Sequence of chain 1.I:
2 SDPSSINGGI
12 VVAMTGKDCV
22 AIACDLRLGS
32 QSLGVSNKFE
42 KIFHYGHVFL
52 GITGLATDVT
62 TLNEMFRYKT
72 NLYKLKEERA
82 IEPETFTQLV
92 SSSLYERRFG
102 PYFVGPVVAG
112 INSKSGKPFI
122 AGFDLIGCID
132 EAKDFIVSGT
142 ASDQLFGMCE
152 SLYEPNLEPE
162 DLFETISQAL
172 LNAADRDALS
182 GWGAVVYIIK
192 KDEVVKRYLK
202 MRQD

The protein below binds the small molecule below.
Small molecule (SMILES): CC(=O)N[C@H]1Cc2ccc([N+](=O)O)c(c2)Oc2ccc(cc2)C[C@@H](C(=O)N[C@@H](CC(C)C)[C@@H](O)C(C)(C)O)NC(=O)[C@H](CC(C)C)NC1=O

Binding-site contacts:
Ligand atom O contacts residue GLN22 of chain 1.H at 3.6 Å.
Ligand atom C24 contacts residue SER129 of chain 1.H at 3.8 Å.
Ligand atom CB contacts residue SER20 of chain 1.H at 3.9 Å.
Ligand atom N contacts residue ASP125 of chain 1.I at 3.4 Å (salt-bridge).
Ligand atom C20 contacts residue ALA49 of chain 1.H at 3.6 Å (hydrophobic).
Ligand atom O contacts residue ALA46 of chain 1.H at 3.6 Å.
Ligand atom CB contacts residue ASP125 of chain 1.I at 3.4 Å.
Ligand atom CD1 contacts residue SER20 of chain 1.H at 3.4 Å.
Ligand atom CD1 contacts residue ALA27 of chain 1.H at 3.8 Å (hydrophobic).
Ligand atom CE2 contacts residue THR48 of chain 1.H at 3.8 Å.
Ligand atom CD2 contacts residue GLY47 of chain 1.H at 3.7 Å.
Ligand atom N contacts residue THR21 of chain 1.H at 3.1 Å (h-bond).
Ligand atom CD2 contacts residue GLN22 of chain 1.H at 3.7 Å.
Ligand atom CA contacts residue GLY47 of chain 1.H at 3.3 Å.
Ligand atom C24 contacts residue THR1 of chain 1.H at 1.5 Å.
Ligand atom O contacts residue THR48 of chain 1.H at 3.8 Å.
Ligand atom C contacts residue THR1 of chain 1.H at 1.4 Å.
Ligand atom CA contacts residue THR21 of chain 1.H at 3.6 Å.
Ligand atom CA contacts residue THR1 of chain 1.H at 2.3 Å.
Ligand atom O6 contacts residue THR1 of chain 1.H at 2.8 Å (h-bond).
Ligand atom C24 contacts residue GLY168 of chain 1.H at 3.0 Å.
Ligand atom CA contacts residue ASP125 of chain 1.I at 3.7 Å.
Ligand atom O contacts residue THR21 of chain 1.H at 3.6 Å (h-bond).
Ligand atom N contacts residue GLY47 of chain 1.H at 3.0 Å (h-bond).
Ligand atom C22 contacts residue THR1 of chain 1.H at 2.4 Å.
Ligand atom C14 contacts residue ALA46 of chain 1.H at 3.8 Å (hydrophobic).
Ligand atom C23 contacts residue THR1 of chain 1.H at 3.4 Å.
Ligand atom C14 contacts residue GLY47 of chain 1.H at 3.8 Å.
Ligand atom O contacts residue ALA49 of chain 1.H at 3.0 Å (h-bond).
Ligand atom CD2 contacts residue THR48 of chain 1.H at 3.8 Å.
Ligand atom C contacts residue GLY47 of chain 1.H at 3.5 Å.
Ligand atom C15 contacts residue GLY47 of chain 1.H at 3.6 Å.
Ligand atom C15 contacts residue ALA49 of chain 1.H at 3.8 Å (hydrophobic).
Ligand atom CB contacts residue GLY47 of chain 1.H at 3.7 Å.
Ligand atom N contacts residue THR1 of chain 1.H at 3.6 Å.
Ligand atom O contacts residue THR1 of chain 1.H at 2.3 Å (h-bond).
Ligand atom O contacts residue GLY47 of chain 1.H at 3.5 Å (h-bond).
Ligand atom C14 contacts residue THR1 of chain 1.H at 2.6 Å.
Ligand atom C16 contacts residue GLY45 of chain 1.H at 3.3 Å.
Ligand atom C23 contacts residue THR21 of chain 1.H at 3.6 Å.

Sequence of chain 1.H:
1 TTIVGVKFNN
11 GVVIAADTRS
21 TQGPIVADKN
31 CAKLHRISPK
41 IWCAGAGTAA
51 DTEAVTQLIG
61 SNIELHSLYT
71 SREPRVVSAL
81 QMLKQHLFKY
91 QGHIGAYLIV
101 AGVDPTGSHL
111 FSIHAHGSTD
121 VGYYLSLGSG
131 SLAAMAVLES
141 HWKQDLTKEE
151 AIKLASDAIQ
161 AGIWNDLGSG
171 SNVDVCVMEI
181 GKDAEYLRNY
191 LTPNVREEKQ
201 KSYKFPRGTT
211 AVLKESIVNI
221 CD